Sequence of chain 38.A:
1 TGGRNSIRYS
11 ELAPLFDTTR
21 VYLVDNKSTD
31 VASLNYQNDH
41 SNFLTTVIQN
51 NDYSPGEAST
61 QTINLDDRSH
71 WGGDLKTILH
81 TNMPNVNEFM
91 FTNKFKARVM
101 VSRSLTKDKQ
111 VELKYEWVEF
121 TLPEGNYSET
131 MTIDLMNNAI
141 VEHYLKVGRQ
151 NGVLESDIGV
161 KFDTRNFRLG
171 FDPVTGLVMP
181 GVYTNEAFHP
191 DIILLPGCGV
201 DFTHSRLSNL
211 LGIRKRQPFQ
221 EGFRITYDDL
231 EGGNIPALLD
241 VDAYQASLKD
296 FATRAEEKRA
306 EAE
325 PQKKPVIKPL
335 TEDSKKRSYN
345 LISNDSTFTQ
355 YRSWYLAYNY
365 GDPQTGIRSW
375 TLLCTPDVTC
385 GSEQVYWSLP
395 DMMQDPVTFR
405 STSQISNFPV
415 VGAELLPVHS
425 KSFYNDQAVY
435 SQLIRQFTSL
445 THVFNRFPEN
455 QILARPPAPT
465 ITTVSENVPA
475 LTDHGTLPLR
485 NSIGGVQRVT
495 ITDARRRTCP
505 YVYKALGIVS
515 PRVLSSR

A small-molecule ligand and the protein it binds are described below.
Small molecule (SMILES): CCCCCCCCCCCC[N+](C)(C)CCCS(=O)(=O)O

Binding-site contacts:
Ligand atom O1S contacts residue ARG224 of chain 38.A at 2.9 Å (salt-bridge).
Ligand atom O1S contacts residue GLY222 of chain 38.A at 3.0 Å (h-bond).
Ligand atom O1S contacts residue LYS215 of chain 38.A at 3.9 Å.
Ligand atom C3 contacts residue TRP374 of chain 38.A at 4.0 Å (hydrophobic).
Ligand atom S1 contacts residue ARG224 of chain 38.A at 4.0 Å.
Ligand atom O2S contacts residue GLY222 of chain 38.A at 3.4 Å (h-bond).
Ligand atom N1 contacts residue TRP374 of chain 38.A at 3.5 Å.
Ligand atom C2 contacts residue TRP374 of chain 38.A at 4.0 Å (hydrophobic).
Ligand atom C3 contacts residue ASP229 of chain 38.A at 4.4 Å.
Ligand atom S1 contacts residue LYS215 of chain 38.A at 4.1 Å.
Ligand atom O1S contacts residue PHE223 of chain 38.A at 3.2 Å.
Ligand atom C1 contacts residue TRP374 of chain 38.A at 3.3 Å (hydrophobic).
Ligand atom O2S contacts residue LYS215 of chain 38.A at 3.1 Å (salt-bridge).
Ligand atom C2 contacts residue ARG224 of chain 38.A at 4.0 Å.
Ligand atom O3S contacts residue ARG224 of chain 38.A at 3.8 Å.
Ligand atom C1 contacts residue ARG224 of chain 38.A at 4.1 Å.
Ligand atom O1S contacts residue TRP374 of chain 38.A at 4.0 Å.
Ligand atom S1 contacts residue GLY222 of chain 38.A at 3.8 Å.
Ligand atom S1 contacts residue TRP374 of chain 38.A at 4.4 Å.